A small-molecule ligand and the protein it binds are described below.
Small molecule (SMILES): CC(=O)N[C@@H]1[C@@H](O)[C@H](O)[C@@H](CO)O[C@H]1O

Sequence of chain 56.A:
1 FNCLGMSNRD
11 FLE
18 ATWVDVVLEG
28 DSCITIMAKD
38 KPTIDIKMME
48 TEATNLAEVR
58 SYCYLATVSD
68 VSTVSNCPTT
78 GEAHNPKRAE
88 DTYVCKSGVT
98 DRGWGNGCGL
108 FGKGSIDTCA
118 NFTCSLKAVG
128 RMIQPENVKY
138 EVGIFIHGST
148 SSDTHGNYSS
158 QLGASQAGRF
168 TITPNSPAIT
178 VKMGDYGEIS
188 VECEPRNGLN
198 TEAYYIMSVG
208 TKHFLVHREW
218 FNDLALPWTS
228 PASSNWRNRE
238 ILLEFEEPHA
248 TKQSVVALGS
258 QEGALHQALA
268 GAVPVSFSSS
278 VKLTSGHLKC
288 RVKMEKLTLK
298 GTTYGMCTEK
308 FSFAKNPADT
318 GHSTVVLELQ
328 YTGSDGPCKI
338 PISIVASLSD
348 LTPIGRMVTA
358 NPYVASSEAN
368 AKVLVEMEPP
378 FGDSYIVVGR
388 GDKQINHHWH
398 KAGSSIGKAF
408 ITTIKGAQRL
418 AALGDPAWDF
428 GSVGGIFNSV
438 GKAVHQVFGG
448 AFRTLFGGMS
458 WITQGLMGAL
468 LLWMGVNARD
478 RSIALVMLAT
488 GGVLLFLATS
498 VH

Binding-site contacts:
Ligand atom C6 contacts residue PHE119 of chain 56.A at 4.2 Å (hydrophobic).
Ligand atom O6 contacts residue THR89 of chain 56.A at 4.0 Å.
Ligand atom C8 contacts residue SER66 of chain 56.A at 3.3 Å.
Ligand atom C6 contacts residue THR120 of chain 56.A at 3.4 Å.
Ligand atom N2 contacts residue ASN118 of chain 56.A at 2.9 Å (h-bond).
Ligand atom O7 contacts residue ASN118 of chain 56.A at 4.3 Å.
Ligand atom C8 contacts residue ASN118 of chain 56.A at 3.6 Å.
Ligand atom O7 contacts residue ASP67 of chain 56.A at 2.8 Å (salt-bridge).
Ligand atom O5 contacts residue PHE119 of chain 56.A at 4.1 Å.
Ligand atom O6 contacts residue PHE119 of chain 56.A at 3.0 Å (h-bond).
Ligand atom O6 contacts residue THR120 of chain 56.A at 3.1 Å (h-bond).
Ligand atom C4 contacts residue ASN118 of chain 56.A at 4.2 Å.
Ligand atom N2 contacts residue ASP67 of chain 56.A at 4.5 Å.
Ligand atom O5 contacts residue ASN118 of chain 56.A at 2.4 Å (h-bond).
Ligand atom C8 contacts residue ASP67 of chain 56.A at 3.3 Å.
Ligand atom C5 contacts residue THR89 of chain 56.A at 4.5 Å.
Ligand atom C1 contacts residue THR120 of chain 56.A at 4.4 Å.
Ligand atom O5 contacts residue THR120 of chain 56.A at 3.2 Å (h-bond).
Ligand atom C7 contacts residue ASN118 of chain 56.A at 3.4 Å.
Ligand atom C5 contacts residue THR120 of chain 56.A at 4.0 Å.
Ligand atom C7 contacts residue TYR90 of chain 56.A at 4.2 Å (hydrophobic).
Ligand atom C5 contacts residue ASN118 of chain 56.A at 3.6 Å.
Ligand atom C1 contacts residue THR89 of chain 56.A at 4.2 Å.
Ligand atom O5 contacts residue THR89 of chain 56.A at 4.5 Å.
Ligand atom C2 contacts residue ASN118 of chain 56.A at 2.4 Å.
Ligand atom C7 contacts residue ASP67 of chain 56.A at 3.3 Å.
Ligand atom C1 contacts residue ASN118 of chain 56.A at 1.4 Å.
Ligand atom C3 contacts residue ASN118 of chain 56.A at 3.8 Å.
Ligand atom O7 contacts residue TYR90 of chain 56.A at 3.8 Å.
Ligand atom N2 contacts residue TYR90 of chain 56.A at 4.2 Å.